The small molecule below binds the protein below.
Small molecule (SMILES): CC(C(=O)OCCNC(=O)CCNC(=O)[C@H](O)C(C)(C)COP(=O)(O)OP(=O)(O)OC[C@H]1O[C@@H](n2cnc3c(N)ncnc32)[C@H](O)[C@@H]1OP(=O)(O)O)=[N+]([O-])[O-]

Sequence of chain 1.C:
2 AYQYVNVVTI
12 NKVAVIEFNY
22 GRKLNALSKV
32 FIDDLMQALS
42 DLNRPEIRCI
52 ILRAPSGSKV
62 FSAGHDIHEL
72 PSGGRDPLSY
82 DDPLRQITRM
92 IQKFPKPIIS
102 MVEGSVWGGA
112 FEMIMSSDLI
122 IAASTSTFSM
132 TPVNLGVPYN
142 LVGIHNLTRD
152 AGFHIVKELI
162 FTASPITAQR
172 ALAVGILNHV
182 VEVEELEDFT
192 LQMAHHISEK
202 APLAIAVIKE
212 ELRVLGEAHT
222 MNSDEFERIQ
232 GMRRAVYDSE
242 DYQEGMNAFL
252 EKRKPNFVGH

Sequence of chain 1.B:
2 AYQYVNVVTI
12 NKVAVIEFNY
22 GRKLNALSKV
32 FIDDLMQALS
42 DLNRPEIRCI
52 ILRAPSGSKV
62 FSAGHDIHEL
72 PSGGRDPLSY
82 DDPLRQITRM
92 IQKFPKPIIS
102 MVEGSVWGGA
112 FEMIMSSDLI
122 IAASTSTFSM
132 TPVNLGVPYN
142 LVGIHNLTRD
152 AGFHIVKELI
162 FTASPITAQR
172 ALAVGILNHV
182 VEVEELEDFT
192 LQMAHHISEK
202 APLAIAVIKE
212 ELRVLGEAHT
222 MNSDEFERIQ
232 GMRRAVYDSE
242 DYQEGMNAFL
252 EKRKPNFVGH

Binding-site contacts:
Ligand atom C2 contacts residue THR128 of chain 1.C at 3.2 Å.
Ligand atom N7 contacts residue PRO166 of chain 1.C at 3.5 Å.
Ligand atom O12 contacts residue SER165 of chain 1.C at 3.5 Å (h-bond).
Ligand atom N9 contacts residue TRP108 of chain 1.C at 2.8 Å.
Ligand atom N6 contacts residue PHE129 of chain 1.C at 3.4 Å (h-bond).
Ligand atom O11 contacts residue HIS197 of chain 1.B at 3.5 Å.
Ligand atom O6 contacts residue SER165 of chain 1.C at 2.9 Å (h-bond).
Ligand atom C8 contacts residue PRO166 of chain 1.C at 3.7 Å (hydrophobic).
Ligand atom O12 contacts residue ALA164 of chain 1.C at 3.9 Å.
Ligand atom N1 contacts residue TRP108 of chain 1.C at 3.6 Å.
Ligand atom O5' contacts residue PRO166 of chain 1.C at 3.4 Å.
Ligand atom P1 contacts residue HIS197 of chain 1.B at 3.9 Å.
Ligand atom C5 contacts residue SER130 of chain 1.C at 3.7 Å.
Ligand atom C8 contacts residue SER130 of chain 1.C at 3.8 Å.
Ligand atom C4 contacts residue PRO166 of chain 1.C at 3.5 Å (hydrophobic).
Ligand atom C5 contacts residue TRP108 of chain 1.C at 2.8 Å (hydrophobic).
Ligand atom N9 contacts residue PRO166 of chain 1.C at 3.5 Å.
Ligand atom N1 contacts residue SER106 of chain 1.C at 3.4 Å.
Ligand atom O21 contacts residue PRO166 of chain 1.C at 3.9 Å.
Ligand atom C5 contacts residue PRO166 of chain 1.C at 3.2 Å (hydrophobic).
Ligand atom O12 contacts residue HIS197 of chain 1.B at 3.5 Å.
Ligand atom C8 contacts residue TRP108 of chain 1.C at 2.7 Å (hydrophobic).
Ligand atom P1 contacts residue SER165 of chain 1.C at 3.8 Å.
Ligand atom C1' contacts residue TRP108 of chain 1.C at 3.6 Å (hydrophobic).
Ligand atom C6 contacts residue PRO166 of chain 1.C at 3.5 Å (hydrophobic).
Ligand atom O4' contacts residue PRO166 of chain 1.C at 3.8 Å.
Ligand atom C2 contacts residue TRP108 of chain 1.C at 3.6 Å (hydrophobic).
Ligand atom O2' contacts residue TRP108 of chain 1.C at 3.8 Å.
Ligand atom C6 contacts residue THR128 of chain 1.C at 3.3 Å.
Ligand atom N7 contacts residue SER130 of chain 1.C at 2.8 Å (h-bond).
Ligand atom N1 contacts residue THR128 of chain 1.C at 2.4 Å (h-bond).
Ligand atom C6 contacts residue TRP108 of chain 1.C at 3.4 Å (hydrophobic).
Ligand atom C4 contacts residue TRP108 of chain 1.C at 2.7 Å (hydrophobic).
Ligand atom N6 contacts residue SER130 of chain 1.C at 3.5 Å (h-bond).
Ligand atom N3 contacts residue TRP108 of chain 1.C at 3.3 Å.
Ligand atom N6 contacts residue TRP108 of chain 1.C at 4.0 Å.
Ligand atom N7 contacts residue TRP108 of chain 1.C at 2.6 Å.
Ligand atom O6 contacts residue PRO166 of chain 1.C at 4.0 Å.
Ligand atom N6 contacts residue VAL107 of chain 1.C at 3.2 Å (h-bond).
Ligand atom N6 contacts residue THR128 of chain 1.C at 3.5 Å (h-bond).